Sequence of chain 1.D:
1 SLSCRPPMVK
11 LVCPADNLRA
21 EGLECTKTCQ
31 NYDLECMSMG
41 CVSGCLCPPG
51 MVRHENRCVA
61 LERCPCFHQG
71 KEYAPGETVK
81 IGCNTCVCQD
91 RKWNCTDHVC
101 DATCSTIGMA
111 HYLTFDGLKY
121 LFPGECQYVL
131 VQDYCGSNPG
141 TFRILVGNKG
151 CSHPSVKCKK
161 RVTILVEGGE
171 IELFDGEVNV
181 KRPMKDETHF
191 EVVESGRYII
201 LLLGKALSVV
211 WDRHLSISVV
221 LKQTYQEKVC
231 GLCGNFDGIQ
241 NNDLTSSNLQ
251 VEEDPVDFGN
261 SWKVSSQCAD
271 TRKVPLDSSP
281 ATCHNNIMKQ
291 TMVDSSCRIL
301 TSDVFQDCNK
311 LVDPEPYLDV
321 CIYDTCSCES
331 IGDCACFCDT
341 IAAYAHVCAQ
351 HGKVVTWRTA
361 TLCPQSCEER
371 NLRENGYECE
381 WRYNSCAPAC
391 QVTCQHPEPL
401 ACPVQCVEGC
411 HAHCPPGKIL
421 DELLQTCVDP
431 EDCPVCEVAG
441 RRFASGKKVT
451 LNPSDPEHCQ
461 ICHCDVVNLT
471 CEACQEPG

A small-molecule ligand and the protein it binds are described below.
Small molecule (SMILES): CC(=O)N[C@@H]1[C@@H](O)[C@H](O)[C@@H](CO)O[C@H]1O

Binding-site contacts:
Ligand atom C4 contacts residue ASN384 of chain 1.AA at 4.1 Å.
Ligand atom C7 contacts residue ASN384 of chain 1.AA at 3.0 Å.
Ligand atom C8 contacts residue ASN384 of chain 1.AA at 3.4 Å.
Ligand atom C1 contacts residue ASN384 of chain 1.AA at 1.4 Å.
Ligand atom O5 contacts residue ASN384 of chain 1.AA at 2.1 Å (h-bond).
Ligand atom C8 contacts residue PRO388 of chain 1.AA at 4.3 Å (hydrophobic).
Ligand atom C5 contacts residue ASN384 of chain 1.AA at 3.4 Å.
Ligand atom C7 contacts residue PRO388 of chain 1.AA at 4.3 Å (hydrophobic).
Ligand atom O6 contacts residue SER385 of chain 1.AA at 3.9 Å.
Ligand atom C6 contacts residue ASN384 of chain 1.AA at 4.5 Å.
Ligand atom N2 contacts residue ASN384 of chain 1.AA at 3.1 Å (h-bond).
Ligand atom O7 contacts residue ALA387 of chain 1.AA at 3.6 Å.
Ligand atom O7 contacts residue PRO388 of chain 1.AA at 3.5 Å.
Ligand atom O7 contacts residue ASN384 of chain 1.AA at 3.1 Å (h-bond).
Ligand atom C2 contacts residue ASN384 of chain 1.AA at 2.5 Å.
Ligand atom C6 contacts residue TYR377 of chain 1.D at 4.3 Å (hydrophobic).
Ligand atom C3 contacts residue ASN384 of chain 1.AA at 3.8 Å.

Sequence of chain 1.AA:
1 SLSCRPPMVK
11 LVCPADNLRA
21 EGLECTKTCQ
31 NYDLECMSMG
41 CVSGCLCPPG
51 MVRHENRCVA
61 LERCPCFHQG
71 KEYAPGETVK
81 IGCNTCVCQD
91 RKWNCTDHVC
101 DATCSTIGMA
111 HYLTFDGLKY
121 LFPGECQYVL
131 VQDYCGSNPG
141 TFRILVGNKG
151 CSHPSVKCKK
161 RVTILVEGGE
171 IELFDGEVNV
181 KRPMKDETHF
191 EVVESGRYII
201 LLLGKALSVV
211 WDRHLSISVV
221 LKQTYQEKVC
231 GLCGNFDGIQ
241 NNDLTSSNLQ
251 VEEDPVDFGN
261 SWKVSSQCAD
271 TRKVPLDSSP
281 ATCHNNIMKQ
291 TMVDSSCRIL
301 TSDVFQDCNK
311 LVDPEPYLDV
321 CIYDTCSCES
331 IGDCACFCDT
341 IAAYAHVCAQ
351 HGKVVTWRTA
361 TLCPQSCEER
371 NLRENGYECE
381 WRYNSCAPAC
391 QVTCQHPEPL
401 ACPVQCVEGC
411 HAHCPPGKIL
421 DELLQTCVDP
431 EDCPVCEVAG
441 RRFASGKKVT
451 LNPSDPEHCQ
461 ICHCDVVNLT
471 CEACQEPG